The protein below binds the small molecule below.
Small molecule (SMILES): O=C1C[C@@H](c2ccc(O)cc2)Oc2cc(O)cc(O)c21

Binding-site contacts:
Ligand atom C7 contacts residue HIS34 of chain 1.E at 3.2 Å.
Ligand atom C9 contacts residue HIS74 of chain 1.E at 3.7 Å.
Ligand atom O1 contacts residue ARG126 of chain 1.E at 2.9 Å (salt-bridge).
Ligand atom O2 contacts residue PHE51 of chain 1.E at 3.3 Å.
Ligand atom O1 contacts residue HIS34 of chain 1.E at 3.1 Å (h-bond).
Ligand atom O2 contacts residue THR72 of chain 1.E at 3.6 Å.
Ligand atom C8 contacts residue HIS74 of chain 1.E at 3.4 Å.
Ligand atom C12 contacts residue ASP80 of chain 1.E at 3.3 Å.
Ligand atom O3 contacts residue ARG126 of chain 1.E at 3.5 Å (salt-bridge).
Ligand atom O4 contacts residue PHE136 of chain 1.E at 3.5 Å.
Ligand atom C4 contacts residue THR72 of chain 1.E at 3.7 Å.
Ligand atom C9 contacts residue HIS34 of chain 1.E at 3.7 Å.
Ligand atom O5 contacts residue THR72 of chain 1.E at 2.9 Å (h-bond).
Ligand atom O3 contacts residue ASP80 of chain 1.E at 2.7 Å (salt-bridge).
Ligand atom C7 contacts residue THR72 of chain 1.E at 3.6 Å.
Ligand atom C9 contacts residue ARG126 of chain 1.E at 3.7 Å.
Ligand atom C10 contacts residue HIS74 of chain 1.E at 3.8 Å.
Ligand atom C14 contacts residue GLU92 of chain 1.E at 3.7 Å.
Ligand atom O2 contacts residue TYR49 of chain 1.E at 2.7 Å (h-bond).
Ligand atom C1 contacts residue PHE136 of chain 1.E at 3.7 Å (hydrophobic).
Ligand atom C15 contacts residue ARG126 of chain 1.E at 3.3 Å.
Ligand atom C12 contacts residue ARG126 of chain 1.E at 3.1 Å.
Ligand atom C15 contacts residue SER38 of chain 1.E at 3.7 Å.
Ligand atom C7 contacts residue TYR49 of chain 1.E at 3.6 Å (hydrophobic).
Ligand atom C3 contacts residue GLN102 of chain 1.E at 3.7 Å.
Ligand atom C2 contacts residue GLN102 of chain 1.E at 3.7 Å.
Ligand atom C6 contacts residue HIS34 of chain 1.E at 3.2 Å.
Ligand atom O5 contacts residue PHE51 of chain 1.E at 3.8 Å.
Ligand atom C8 contacts residue HIS34 of chain 1.E at 3.3 Å.
Ligand atom C8 contacts residue TYR49 of chain 1.E at 3.6 Å (hydrophobic).
Ligand atom O5 contacts residue GLN70 of chain 1.E at 3.5 Å (h-bond).
Ligand atom C11 contacts residue ARG126 of chain 1.E at 3.2 Å.
Ligand atom O2 contacts residue HIS34 of chain 1.E at 3.2 Å.
Ligand atom C10 contacts residue ARG126 of chain 1.E at 3.3 Å.
Ligand atom C5 contacts residue HIS34 of chain 1.E at 3.3 Å.
Ligand atom C13 contacts residue ARG126 of chain 1.E at 3.3 Å.
Ligand atom C8 contacts residue SER38 of chain 1.E at 3.8 Å.
Ligand atom O4 contacts residue GLN102 of chain 1.E at 2.7 Å (h-bond).
Ligand atom C14 contacts residue ARG126 of chain 1.E at 3.4 Å.
Ligand atom C13 contacts residue ASP80 of chain 1.E at 3.4 Å.

Sequence of chain 1.E:
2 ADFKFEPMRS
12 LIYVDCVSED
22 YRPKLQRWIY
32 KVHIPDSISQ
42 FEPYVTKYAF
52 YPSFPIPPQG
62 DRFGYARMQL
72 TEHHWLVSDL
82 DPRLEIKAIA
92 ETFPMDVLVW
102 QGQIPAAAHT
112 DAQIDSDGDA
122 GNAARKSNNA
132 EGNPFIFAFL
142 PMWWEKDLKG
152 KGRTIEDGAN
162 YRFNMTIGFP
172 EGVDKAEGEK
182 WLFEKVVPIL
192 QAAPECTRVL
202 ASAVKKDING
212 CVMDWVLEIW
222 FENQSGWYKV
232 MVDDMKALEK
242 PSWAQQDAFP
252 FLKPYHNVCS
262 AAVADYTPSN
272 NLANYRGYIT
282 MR